Sequence of chain 1.F:
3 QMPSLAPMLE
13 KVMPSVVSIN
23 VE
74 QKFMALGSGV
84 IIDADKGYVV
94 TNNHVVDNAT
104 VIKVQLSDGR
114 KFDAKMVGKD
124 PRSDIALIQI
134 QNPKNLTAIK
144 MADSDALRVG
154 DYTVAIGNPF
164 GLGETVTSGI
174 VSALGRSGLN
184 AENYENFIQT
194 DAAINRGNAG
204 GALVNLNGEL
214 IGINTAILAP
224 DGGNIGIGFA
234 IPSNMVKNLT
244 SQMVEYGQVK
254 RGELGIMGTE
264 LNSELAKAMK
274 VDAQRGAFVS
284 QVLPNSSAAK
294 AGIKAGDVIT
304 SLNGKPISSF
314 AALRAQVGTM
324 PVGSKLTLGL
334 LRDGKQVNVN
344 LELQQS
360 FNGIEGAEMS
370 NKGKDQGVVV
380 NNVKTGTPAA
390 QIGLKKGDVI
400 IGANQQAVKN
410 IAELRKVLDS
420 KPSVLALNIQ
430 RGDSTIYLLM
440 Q

This small molecule binds to this protein.
Small molecule (SMILES): CC[C@H](C)[C@@H](C=O)NC(=O)[C@H](C)NC(=O)[C@H](C)N

Binding-site contacts:
Ligand atom CG2 contacts residue ARG199 of chain 1.F at 3.9 Å.
Ligand atom CD1 contacts residue ALA202 of chain 1.F at 4.2 Å (hydrophobic).
Ligand atom CD1 contacts residue ASN201 of chain 1.F at 4.5 Å.
Ligand atom CB contacts residue ARG199 of chain 1.F at 3.7 Å.
Ligand atom CG1 contacts residue ALA202 of chain 1.F at 3.8 Å (hydrophobic).
Ligand atom O contacts residue HIS97 of chain 1.F at 3.8 Å.
Ligand atom CG1 contacts residue THR218 of chain 1.F at 3.2 Å.
Ligand atom C contacts residue ALA202 of chain 1.F at 3.6 Å (hydrophobic).
Ligand atom N contacts residue HIS97 of chain 1.F at 3.9 Å.
Ligand atom C contacts residue ILE220 of chain 1.F at 4.3 Å (hydrophobic).
Ligand atom CA contacts residue HIS97 of chain 1.F at 4.1 Å.
Ligand atom O contacts residue ARG199 of chain 1.F at 4.5 Å.
Ligand atom O contacts residue GLY200 of chain 1.F at 3.7 Å.
Ligand atom N contacts residue THR218 of chain 1.F at 3.9 Å.
Ligand atom CB contacts residue GLY200 of chain 1.F at 4.3 Å.
Ligand atom CB contacts residue ALA222 of chain 1.F at 4.5 Å (hydrophobic).
Ligand atom O contacts residue HIS97 of chain 1.F at 4.3 Å.
Ligand atom CD1 contacts residue ILE197 of chain 1.F at 3.6 Å (hydrophobic).
Ligand atom CB contacts residue ASN198 of chain 1.F at 4.0 Å.
Ligand atom CB contacts residue THR218 of chain 1.F at 4.5 Å.
Ligand atom CD1 contacts residue ALA219 of chain 1.F at 4.2 Å (hydrophobic).
Ligand atom O contacts residue ALA219 of chain 1.F at 4.0 Å.
Ligand atom CD1 contacts residue THR218 of chain 1.F at 3.8 Å.
Ligand atom CG2 contacts residue ASN198 of chain 1.F at 4.1 Å.
Ligand atom CD1 contacts residue ASN198 of chain 1.F at 3.2 Å.
Ligand atom N contacts residue ILE220 of chain 1.F at 4.2 Å.
Ligand atom C contacts residue HIS97 of chain 1.F at 3.1 Å.
Ligand atom O contacts residue ILE220 of chain 1.F at 3.7 Å.
Ligand atom CA contacts residue ILE220 of chain 1.F at 4.4 Å (hydrophobic).
Ligand atom CD1 contacts residue ILE220 of chain 1.F at 3.7 Å (hydrophobic).
Ligand atom O contacts residue ALA202 of chain 1.F at 3.4 Å.
Ligand atom CG1 contacts residue ASN198 of chain 1.F at 4.0 Å.
Ligand atom CA contacts residue ALA219 of chain 1.F at 4.0 Å (hydrophobic).
Ligand atom CG2 contacts residue ILE220 of chain 1.F at 4.2 Å (hydrophobic).
Ligand atom CB contacts residue ILE220 of chain 1.F at 4.1 Å (hydrophobic).
Ligand atom C contacts residue HIS97 of chain 1.F at 4.1 Å.
Ligand atom CG1 contacts residue ALA219 of chain 1.F at 4.2 Å (hydrophobic).